Binding-site contacts:
Ligand atom C31 contacts residue ALA150 of chain 47.A at 3.1 Å (hydrophobic).
Ligand atom O1 contacts residue TYR152 of chain 47.A at 3.9 Å.
Ligand atom C4 contacts residue MET224 of chain 47.A at 3.8 Å (hydrophobic).
Ligand atom C4B contacts residue LEU106 of chain 47.A at 4.0 Å (hydrophobic).
Ligand atom C4 contacts residue TYR152 of chain 47.A at 3.9 Å (hydrophobic).
Ligand atom C3C contacts residue TYR128 of chain 47.A at 3.9 Å (hydrophobic).
Ligand atom C5C contacts residue TYR128 of chain 47.A at 3.5 Å (hydrophobic).
Ligand atom C5B contacts residue LEU106 of chain 47.A at 3.8 Å (hydrophobic).
Ligand atom N2 contacts residue PHE186 of chain 47.A at 3.7 Å.
Ligand atom C6C contacts residue VAL191 of chain 47.A at 3.2 Å (hydrophobic).
Ligand atom C2C contacts residue TYR152 of chain 47.A at 4.0 Å (hydrophobic).
Ligand atom C7C contacts residue TYR128 of chain 47.A at 3.6 Å (hydrophobic).
Ligand atom C5 contacts residue TYR152 of chain 47.A at 3.8 Å (hydrophobic).
Ligand atom O1B contacts residue ILE104 of chain 47.A at 3.9 Å.
Ligand atom C4C contacts residue ILE104 of chain 47.A at 3.9 Å (hydrophobic).
Ligand atom C7C contacts residue TYR197 of chain 47.A at 3.8 Å (hydrophobic).
Ligand atom C1C contacts residue TYR152 of chain 47.A at 4.0 Å (hydrophobic).
Ligand atom CM1 contacts residue SER107 of chain 47.A at 3.9 Å.
Ligand atom O1 contacts residue PHE186 of chain 47.A at 3.5 Å.
Ligand atom O1 contacts residue ALA24 of chain 47.C at 3.6 Å.
Ligand atom C3 contacts residue PRO174 of chain 47.A at 3.8 Å (hydrophobic).
Ligand atom C3C contacts residue VAL188 of chain 47.A at 3.3 Å (hydrophobic).
Ligand atom C31 contacts residue SER175 of chain 47.A at 3.6 Å.
Ligand atom C3 contacts residue PHE186 of chain 47.A at 3.8 Å (hydrophobic).
Ligand atom N2 contacts residue PRO174 of chain 47.A at 3.9 Å.
Ligand atom C5B contacts residue TYR197 of chain 47.A at 3.8 Å (hydrophobic).
Ligand atom C5C contacts residue ILE104 of chain 47.A at 3.8 Å (hydrophobic).
Ligand atom C4A contacts residue ASN198 of chain 47.A at 3.9 Å.
Ligand atom C2C contacts residue VAL188 of chain 47.A at 3.2 Å (hydrophobic).
Ligand atom N2 contacts residue ALA24 of chain 47.C at 3.4 Å.
Ligand atom C6B contacts residue TYR197 of chain 47.A at 3.7 Å (hydrophobic).
Ligand atom C4C contacts residue TYR152 of chain 47.A at 3.8 Å (hydrophobic).
Ligand atom C7C contacts residue VAL191 of chain 47.A at 4.0 Å (hydrophobic).
Ligand atom C31 contacts residue VAL176 of chain 47.A at 3.3 Å (hydrophobic).
Ligand atom C4 contacts residue PHE186 of chain 47.A at 3.6 Å (hydrophobic).
Ligand atom O1B contacts residue TYR128 of chain 47.A at 3.9 Å.
Ligand atom O1 contacts residue VAL188 of chain 47.A at 3.8 Å.
Ligand atom C5 contacts residue PHE186 of chain 47.A at 3.5 Å (hydrophobic).
Ligand atom C31 contacts residue PRO174 of chain 47.A at 3.4 Å (hydrophobic).
Ligand atom C6B contacts residue LEU106 of chain 47.A at 4.0 Å (hydrophobic).

Sequence of chain 47.C:
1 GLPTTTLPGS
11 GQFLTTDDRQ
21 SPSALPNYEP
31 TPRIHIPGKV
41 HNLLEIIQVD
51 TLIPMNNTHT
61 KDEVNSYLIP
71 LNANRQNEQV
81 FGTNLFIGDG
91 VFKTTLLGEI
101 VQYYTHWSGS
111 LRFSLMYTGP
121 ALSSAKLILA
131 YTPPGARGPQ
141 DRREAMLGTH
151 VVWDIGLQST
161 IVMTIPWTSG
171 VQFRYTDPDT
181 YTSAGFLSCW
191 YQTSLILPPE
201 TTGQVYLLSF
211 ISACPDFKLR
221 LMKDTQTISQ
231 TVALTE

This small molecule binds to this protein.
Small molecule (SMILES): Cc1cc(CCCCCCCOc2ccc(C3=N[C@@H](C)CO3)cc2)on1

Sequence of chain 47.A:
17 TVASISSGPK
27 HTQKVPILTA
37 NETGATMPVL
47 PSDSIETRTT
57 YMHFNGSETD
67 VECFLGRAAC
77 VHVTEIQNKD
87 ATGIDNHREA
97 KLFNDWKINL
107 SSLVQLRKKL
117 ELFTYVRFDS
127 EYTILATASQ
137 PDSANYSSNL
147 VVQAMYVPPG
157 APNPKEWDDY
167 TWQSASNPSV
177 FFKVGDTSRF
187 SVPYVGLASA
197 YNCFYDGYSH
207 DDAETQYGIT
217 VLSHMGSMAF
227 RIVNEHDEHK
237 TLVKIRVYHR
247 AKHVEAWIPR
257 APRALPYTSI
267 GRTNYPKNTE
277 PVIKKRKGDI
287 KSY